Sequence of chain 1.D:
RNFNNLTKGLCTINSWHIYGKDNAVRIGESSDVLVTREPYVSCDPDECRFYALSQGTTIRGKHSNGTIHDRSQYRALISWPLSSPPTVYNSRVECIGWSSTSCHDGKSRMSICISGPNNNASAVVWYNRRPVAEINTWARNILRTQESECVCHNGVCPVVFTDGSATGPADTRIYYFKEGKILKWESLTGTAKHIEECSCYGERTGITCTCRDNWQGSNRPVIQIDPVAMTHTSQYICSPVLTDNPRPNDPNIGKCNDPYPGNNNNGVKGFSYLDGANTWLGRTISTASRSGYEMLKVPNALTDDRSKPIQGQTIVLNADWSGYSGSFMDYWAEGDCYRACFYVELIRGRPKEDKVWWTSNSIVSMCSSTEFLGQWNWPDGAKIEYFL

This small molecule binds to this protein.
Small molecule (SMILES): CC(=O)N[C@H]1[C@H](O[C@H]2[C@H](O)[C@@H](NC(C)=O)CO[C@@H]2CO)O[C@H](CO)[C@@H](O[C@@H]2O[C@H](CO[C@H]3O[C@H](CO[C@H]4O[C@H](CO)[C@@H](O)[C@H](O)[C@@H]4O)[C@@H](O)[C@H](O[C@H]4O[C@H](CO)[C@@H](O)[C@H](O)[C@@H]4O)[C@@H]3O)[C@@H](O)[C@H](O[C@H]3O[C@H](CO)[C@@H](O)[C@H](O)[C@@H]3O[C@H]3O[C@H](CO)[C@@H](O)[C@H](O)[C@@H]3O[C@H]3O[C@H](CO)[C@@H](O)[C@H](O)[C@@H]3O)[C@@H]2O)[C@@H]1O

Sequence of chain 1.A:
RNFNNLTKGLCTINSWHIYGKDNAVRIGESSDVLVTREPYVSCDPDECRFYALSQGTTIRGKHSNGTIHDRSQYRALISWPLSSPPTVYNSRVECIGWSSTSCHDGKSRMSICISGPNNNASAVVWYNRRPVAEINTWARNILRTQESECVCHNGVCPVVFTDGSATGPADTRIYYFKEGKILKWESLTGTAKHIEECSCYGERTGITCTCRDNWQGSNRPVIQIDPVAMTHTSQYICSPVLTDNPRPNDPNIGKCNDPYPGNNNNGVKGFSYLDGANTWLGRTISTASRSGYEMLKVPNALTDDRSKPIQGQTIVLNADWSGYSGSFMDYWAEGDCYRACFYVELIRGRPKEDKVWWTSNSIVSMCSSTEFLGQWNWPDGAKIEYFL

Sequence of chain 1.B:
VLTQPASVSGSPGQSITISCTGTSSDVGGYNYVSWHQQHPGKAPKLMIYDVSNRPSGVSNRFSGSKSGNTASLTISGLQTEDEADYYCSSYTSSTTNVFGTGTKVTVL

Binding-site contacts:
Ligand atom C3 contacts residue ASN290 of chain 1.D at 3.7 Å.
Ligand atom O7 contacts residue ASN161 of chain 1.A at 3.3 Å (h-bond).
Ligand atom O6 contacts residue ILE351 of chain 1.D at 3.6 Å.
Ligand atom O5 contacts residue ASN161 of chain 1.A at 2.4 Å (h-bond).
Ligand atom C7 contacts residue ASN161 of chain 1.A at 3.2 Å.
Ligand atom C8 contacts residue PHE413 of chain 1.D at 3.7 Å (hydrophobic).
Ligand atom O3 contacts residue ASP291 of chain 1.D at 2.9 Å (salt-bridge).
Ligand atom O4 contacts residue ASP291 of chain 1.D at 3.7 Å.
Ligand atom O3 contacts residue GLY353 of chain 1.D at 3.3 Å (h-bond).
Ligand atom O3 contacts residue ARG324 of chain 1.D at 3.3 Å (salt-bridge).
Ligand atom O4 contacts residue ARG324 of chain 1.D at 3.7 Å.
Ligand atom C5 contacts residue ASN161 of chain 1.A at 3.7 Å.
Ligand atom C3 contacts residue GLY353 of chain 1.D at 3.4 Å.
Ligand atom O6 contacts residue ILE326 of chain 1.D at 2.8 Å (h-bond).
Ligand atom O4 contacts residue GLU335 of chain 1.D at 3.1 Å (salt-bridge).
Ligand atom O4 contacts residue THR328 of chain 1.D at 3.7 Å.
Ligand atom O5 contacts residue GLY415 of chain 1.D at 3.4 Å.
Ligand atom O4 contacts residue ARG288 of chain 1.D at 3.4 Å (salt-bridge).
Ligand atom O6 contacts residue SER27 of chain 1.B at 3.6 Å (h-bond).
Ligand atom C2 contacts residue ASN290 of chain 1.D at 3.8 Å.
Ligand atom O3 contacts residue ASN290 of chain 1.D at 2.8 Å (h-bond).
Ligand atom O4 contacts residue SER95 of chain 1.B at 2.6 Å (h-bond).
Ligand atom C6 contacts residue ARG288 of chain 1.D at 3.8 Å.
Ligand atom O3 contacts residue GLU335 of chain 1.D at 2.7 Å (salt-bridge).
Ligand atom N2 contacts residue ASN161 of chain 1.A at 2.8 Å (h-bond).
Ligand atom O2 contacts residue ASN290 of chain 1.D at 3.0 Å (h-bond).
Ligand atom O4 contacts residue GLY353 of chain 1.D at 3.8 Å.
Ligand atom O5 contacts residue ARG324 of chain 1.D at 3.8 Å.
Ligand atom C3 contacts residue ASN161 of chain 1.A at 3.7 Å.
Ligand atom C3 contacts residue GLU335 of chain 1.D at 3.5 Å.
Ligand atom C1 contacts residue ASN161 of chain 1.A at 1.4 Å.
Ligand atom C6 contacts residue ILE351 of chain 1.D at 3.6 Å (hydrophobic).
Ligand atom C8 contacts residue ASN160 of chain 1.A at 3.6 Å.
Ligand atom C6 contacts residue ILE326 of chain 1.D at 3.4 Å (hydrophobic).
Ligand atom C6 contacts residue LEU414 of chain 1.D at 3.2 Å (hydrophobic).
Ligand atom C4 contacts residue THR328 of chain 1.D at 3.8 Å.
Ligand atom C2 contacts residue ASN161 of chain 1.A at 2.4 Å.
Ligand atom O2 contacts residue GLY353 of chain 1.D at 3.4 Å.
Ligand atom O5 contacts residue GLN416 of chain 1.D at 3.7 Å.
Ligand atom O6 contacts residue LYS349 of chain 1.D at 3.7 Å.